Sequence of chain 1.D:
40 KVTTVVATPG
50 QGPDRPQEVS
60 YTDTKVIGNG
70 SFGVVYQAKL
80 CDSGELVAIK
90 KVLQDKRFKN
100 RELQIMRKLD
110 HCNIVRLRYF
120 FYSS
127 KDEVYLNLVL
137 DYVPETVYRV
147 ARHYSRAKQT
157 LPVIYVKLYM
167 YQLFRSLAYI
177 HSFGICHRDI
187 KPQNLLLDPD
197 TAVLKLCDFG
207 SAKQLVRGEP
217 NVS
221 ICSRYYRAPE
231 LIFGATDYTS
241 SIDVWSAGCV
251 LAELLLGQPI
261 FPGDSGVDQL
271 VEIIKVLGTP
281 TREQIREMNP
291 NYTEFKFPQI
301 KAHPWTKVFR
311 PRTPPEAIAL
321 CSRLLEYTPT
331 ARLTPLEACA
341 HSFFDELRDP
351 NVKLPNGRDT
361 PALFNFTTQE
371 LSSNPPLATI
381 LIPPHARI

A protein and the small-molecule ligand that binds it are described below.
Small molecule (SMILES): O=C1Nc2ncccc2N[C@@H]1Cc1c[nH]c2ccccc12

Binding-site contacts:
Ligand atom CAR contacts residue VAL139 of chain 1.D at 3.9 Å (hydrophobic).
Ligand atom CD1 contacts residue ASP204 of chain 1.D at 3.8 Å.
Ligand atom N contacts residue CYS203 of chain 1.D at 3.8 Å.
Ligand atom O contacts residue VAL114 of chain 1.D at 3.2 Å.
Ligand atom O contacts residue ASP137 of chain 1.D at 3.9 Å.
Ligand atom C contacts residue LEU192 of chain 1.D at 3.7 Å (hydrophobic).
Ligand atom CAD contacts residue VAL139 of chain 1.D at 3.3 Å (hydrophobic).
Ligand atom CZ3 contacts residue ILE66 of chain 1.D at 4.1 Å (hydrophobic).
Ligand atom NAL contacts residue ASP137 of chain 1.D at 3.0 Å (salt-bridge).
Ligand atom C contacts residue CYS203 of chain 1.D at 3.8 Å (hydrophobic).
Ligand atom C contacts residue VAL114 of chain 1.D at 4.1 Å (hydrophobic).
Ligand atom CZ2 contacts residue VAL74 of chain 1.D at 3.8 Å (hydrophobic).
Ligand atom NAL contacts residue ALA87 of chain 1.D at 4.1 Å.
Ligand atom NAL contacts residue LEU192 of chain 1.D at 3.6 Å.
Ligand atom CD2 contacts residue VAL74 of chain 1.D at 3.7 Å (hydrophobic).
Ligand atom CH2 contacts residue GLY67 of chain 1.D at 3.7 Å.
Ligand atom C contacts residue ASP137 of chain 1.D at 3.9 Å.
Ligand atom CAE contacts residue PRO140 of chain 1.D at 3.7 Å (hydrophobic).
Ligand atom NE1 contacts residue ASP204 of chain 1.D at 3.6 Å.
Ligand atom CB contacts residue LEU136 of chain 1.D at 4.1 Å (hydrophobic).
Ligand atom O contacts residue LEU136 of chain 1.D at 3.4 Å.
Ligand atom CZ3 contacts residue GLY67 of chain 1.D at 3.7 Å.
Ligand atom CAE contacts residue VAL139 of chain 1.D at 3.1 Å (hydrophobic).
Ligand atom CAR contacts residue ASP137 of chain 1.D at 3.6 Å.
Ligand atom CAQ contacts residue LEU192 of chain 1.D at 3.9 Å (hydrophobic).
Ligand atom CA contacts residue CYS203 of chain 1.D at 3.6 Å (hydrophobic).
Ligand atom CAD contacts residue PRO140 of chain 1.D at 4.0 Å (hydrophobic).
Ligand atom CAF contacts residue VAL139 of chain 1.D at 4.0 Å (hydrophobic).
Ligand atom NAK contacts residue ASP137 of chain 1.D at 3.5 Å (salt-bridge).
Ligand atom NAK contacts residue VAL139 of chain 1.D at 2.9 Å (h-bond).
Ligand atom CZ3 contacts residue VAL74 of chain 1.D at 3.7 Å (hydrophobic).
Ligand atom CZ2 contacts residue PHE71 of chain 1.D at 3.7 Å (hydrophobic).
Ligand atom CAD contacts residue TYR138 of chain 1.D at 4.1 Å (hydrophobic).
Ligand atom CE3 contacts residue VAL74 of chain 1.D at 3.4 Å (hydrophobic).
Ligand atom CAE contacts residue TYR138 of chain 1.D at 3.2 Å (hydrophobic).
Ligand atom CE2 contacts residue VAL74 of chain 1.D at 3.7 Å (hydrophobic).
Ligand atom O contacts residue CYS203 of chain 1.D at 3.6 Å.
Ligand atom CAR contacts residue LEU192 of chain 1.D at 3.7 Å (hydrophobic).
Ligand atom CH2 contacts residue VAL74 of chain 1.D at 3.7 Å (hydrophobic).
Ligand atom NAK contacts residue TYR138 of chain 1.D at 3.4 Å.